The protein below binds the small molecule below.
Small molecule (SMILES): Cc1cccc2c3c(ccc12)C1=C(C(=O)C3=O)[C@@H](C)CO1

Binding-site contacts:
Ligand atom C8 contacts residue TYR340 of chain 1.A at 3.4 Å (hydrophobic).
Ligand atom O19 contacts residue TYR340 of chain 1.A at 3.4 Å.
Ligand atom O21 contacts residue VAL293 of chain 1.A at 3.4 Å.
Ligand atom C18 contacts residue TYR71 of chain 1.A at 3.6 Å (hydrophobic).
Ligand atom C8 contacts residue TRP285 of chain 1.A at 3.6 Å (hydrophobic).
Ligand atom C3 contacts residue TRP285 of chain 1.A at 3.9 Å (hydrophobic).
Ligand atom O19 contacts residue ASP73 of chain 1.A at 3.6 Å (salt-bridge).
Ligand atom C18 contacts residue TRP285 of chain 1.A at 3.8 Å (hydrophobic).
Ligand atom C6 contacts residue TYR71 of chain 1.A at 3.7 Å (hydrophobic).
Ligand atom C12 contacts residue TYR340 of chain 1.A at 3.9 Å (hydrophobic).
Ligand atom C17 contacts residue PHE296 of chain 1.A at 3.8 Å (hydrophobic).
Ligand atom C7 contacts residue TYR340 of chain 1.A at 3.6 Å (hydrophobic).
Ligand atom O20 contacts residue PHE337 of chain 1.A at 3.6 Å.
Ligand atom C5 contacts residue TRP285 of chain 1.A at 3.7 Å (hydrophobic).
Ligand atom C16 contacts residue TYR336 of chain 1.A at 3.0 Å (hydrophobic).
Ligand atom C1 contacts residue TRP285 of chain 1.A at 3.7 Å (hydrophobic).
Ligand atom C2 contacts residue TRP285 of chain 1.A at 3.8 Å (hydrophobic).
Ligand atom C14 contacts residue TYR123 of chain 1.A at 3.6 Å (hydrophobic).
Ligand atom C16 contacts residue TYR123 of chain 1.A at 3.6 Å (hydrophobic).
Ligand atom C17 contacts residue TYR123 of chain 1.A at 3.6 Å (hydrophobic).
Ligand atom C15 contacts residue TYR336 of chain 1.A at 3.7 Å (hydrophobic).
Ligand atom C11 contacts residue TYR340 of chain 1.A at 3.9 Å (hydrophobic).
Ligand atom C4 contacts residue TRP285 of chain 1.A at 3.6 Å (hydrophobic).
Ligand atom C10 contacts residue TRP285 of chain 1.A at 3.4 Å (hydrophobic).
Ligand atom C14 contacts residue TYR340 of chain 1.A at 3.3 Å (hydrophobic).
Ligand atom C15 contacts residue PHE337 of chain 1.A at 3.9 Å (hydrophobic).
Ligand atom C16 contacts residue TYR340 of chain 1.A at 3.5 Å (hydrophobic).
Ligand atom C13 contacts residue TYR340 of chain 1.A at 3.7 Å (hydrophobic).
Ligand atom O21 contacts residue PHE294 of chain 1.A at 3.6 Å.
Ligand atom C7 contacts residue TRP285 of chain 1.A at 3.6 Å (hydrophobic).
Ligand atom C1 contacts residue SER292 of chain 1.A at 3.9 Å.
Ligand atom O19 contacts residue TYR123 of chain 1.A at 3.0 Å (h-bond).
Ligand atom O21 contacts residue SER292 of chain 1.A at 3.2 Å (h-bond).
Ligand atom C12 contacts residue PHE294 of chain 1.A at 3.8 Å (hydrophobic).
Ligand atom C6 contacts residue TRP285 of chain 1.A at 3.7 Å (hydrophobic).
Ligand atom O20 contacts residue PHE294 of chain 1.A at 2.6 Å (h-bond).
Ligand atom C17 contacts residue PHE337 of chain 1.A at 3.5 Å (hydrophobic).
Ligand atom O20 contacts residue VAL293 of chain 1.A at 3.6 Å.
Ligand atom C7 contacts residue ASP73 of chain 1.A at 3.9 Å.
Ligand atom C9 contacts residue TRP285 of chain 1.A at 3.5 Å (hydrophobic).

Sequence of chain 1.A:
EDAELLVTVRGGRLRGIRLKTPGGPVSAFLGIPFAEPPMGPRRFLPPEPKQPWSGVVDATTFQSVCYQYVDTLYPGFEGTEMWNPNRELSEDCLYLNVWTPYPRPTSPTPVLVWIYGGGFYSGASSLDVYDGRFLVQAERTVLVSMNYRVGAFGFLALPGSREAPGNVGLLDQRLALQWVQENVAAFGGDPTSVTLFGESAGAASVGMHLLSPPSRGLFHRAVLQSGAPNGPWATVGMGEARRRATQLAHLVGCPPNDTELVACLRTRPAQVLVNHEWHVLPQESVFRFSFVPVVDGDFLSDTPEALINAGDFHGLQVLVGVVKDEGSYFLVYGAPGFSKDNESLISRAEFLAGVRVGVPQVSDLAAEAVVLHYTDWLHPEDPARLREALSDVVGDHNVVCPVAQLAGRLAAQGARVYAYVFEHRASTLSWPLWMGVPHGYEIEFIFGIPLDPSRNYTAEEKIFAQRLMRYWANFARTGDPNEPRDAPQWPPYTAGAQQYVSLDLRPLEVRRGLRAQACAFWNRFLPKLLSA